Binding-site contacts:
Ligand atom O2' contacts residue VAL129 of chain 1.MA at 3.9 Å.

Sequence of chain 1.MA:
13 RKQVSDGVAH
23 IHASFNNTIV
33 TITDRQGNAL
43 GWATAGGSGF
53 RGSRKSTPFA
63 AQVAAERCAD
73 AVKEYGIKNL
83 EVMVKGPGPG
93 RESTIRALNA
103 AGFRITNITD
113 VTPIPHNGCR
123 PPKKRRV

The protein below binds the small molecule below.
Small molecule (SMILES): Nc1nc2c(ncn2[C@@H]2O[C@H](CO[P](=O)(O)O[C@H]3[C@@H](O)[C@H](n4ccc(=O)[nH]c4=O)O[C@@H]3CO[P](=O)(O)O[C@H]3[C@@H](O)[C@H](n4cnc5c4NC=NC5N)O[C@@H]3CO[P](=O)(O)O[C@H]3[C@@H](O)[C@H](n4cnc5c4NC=NC5N)O[C@@H]3CO[P](=O)(O)O[C@H]3[C@@H](O)[C@H](n4ccc(=O)[nH]c4=O)O[C@@H]3CO[P](=O)(O)O[C@H]3[C@@H](O)[C@H](n4cnc5c4NC=NC5N)O[C@@H]3COP(=O)=O)[C@@H](O[P](=O)(O)OC[C@H]3O[C@@H](n4cnc5c4NC=NC5N)[C@H](O)[C@@H]3O[P](=O)(O)OC[C@H]3O[C@@H](n4cnc5c4NC=NC5N)[C@H](O)[C@@H]3O)[C@H]2O)c(=O)[nH]1